Sequence of chain 1.A:
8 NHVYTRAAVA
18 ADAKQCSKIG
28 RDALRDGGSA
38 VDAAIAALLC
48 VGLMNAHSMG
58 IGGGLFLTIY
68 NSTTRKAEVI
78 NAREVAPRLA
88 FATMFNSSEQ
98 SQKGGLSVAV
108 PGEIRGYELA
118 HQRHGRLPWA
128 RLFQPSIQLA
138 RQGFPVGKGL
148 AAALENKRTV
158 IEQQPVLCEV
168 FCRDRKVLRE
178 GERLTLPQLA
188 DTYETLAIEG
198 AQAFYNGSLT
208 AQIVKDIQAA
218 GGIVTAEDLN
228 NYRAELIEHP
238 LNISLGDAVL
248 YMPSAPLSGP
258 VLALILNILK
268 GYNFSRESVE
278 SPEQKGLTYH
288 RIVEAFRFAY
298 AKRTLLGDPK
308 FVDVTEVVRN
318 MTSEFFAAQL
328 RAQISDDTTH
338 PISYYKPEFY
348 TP

This small molecule binds to this protein.
Small molecule (SMILES): CC(=O)N[C@@H]1[C@@H](O)[C@H](O)[C@@H](CO)O[C@H]1O

Sequence of chain 1.B:
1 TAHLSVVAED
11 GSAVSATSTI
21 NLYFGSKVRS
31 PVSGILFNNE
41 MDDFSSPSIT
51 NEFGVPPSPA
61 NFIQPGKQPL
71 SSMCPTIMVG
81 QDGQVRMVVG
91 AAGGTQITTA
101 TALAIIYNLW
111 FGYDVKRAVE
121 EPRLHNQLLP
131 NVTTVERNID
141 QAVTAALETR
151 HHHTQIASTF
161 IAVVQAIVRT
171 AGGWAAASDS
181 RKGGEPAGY

Binding-site contacts:
Ligand atom C5 contacts residue HIS337 of chain 1.A at 3.9 Å.
Ligand atom O6 contacts residue THR336 of chain 1.A at 4.2 Å.
Ligand atom C5 contacts residue ASN131 of chain 1.B at 3.7 Å.
Ligand atom O7 contacts residue ASN131 of chain 1.B at 3.5 Å (h-bond).
Ligand atom O5 contacts residue HIS153 of chain 1.B at 3.9 Å.
Ligand atom C5 contacts residue THR336 of chain 1.A at 4.5 Å.
Ligand atom O3 contacts residue PRO338 of chain 1.A at 4.4 Å.
Ligand atom O7 contacts residue PRO338 of chain 1.A at 3.2 Å.
Ligand atom C5 contacts residue HIS151 of chain 1.B at 4.5 Å.
Ligand atom O4 contacts residue HIS337 of chain 1.A at 4.1 Å.
Ligand atom C4 contacts residue PRO338 of chain 1.A at 4.4 Å (hydrophobic).
Ligand atom O5 contacts residue ASN131 of chain 1.B at 2.5 Å (h-bond).
Ligand atom C7 contacts residue ILE339 of chain 1.A at 3.8 Å (hydrophobic).
Ligand atom C4 contacts residue ASN131 of chain 1.B at 4.3 Å.
Ligand atom C8 contacts residue ILE339 of chain 1.A at 3.7 Å (hydrophobic).
Ligand atom C6 contacts residue HIS151 of chain 1.B at 3.0 Å.
Ligand atom C3 contacts residue PRO338 of chain 1.A at 3.9 Å (hydrophobic).
Ligand atom C7 contacts residue PRO338 of chain 1.A at 4.3 Å (hydrophobic).
Ligand atom O6 contacts residue HIS153 of chain 1.B at 3.7 Å.
Ligand atom C5 contacts residue PRO338 of chain 1.A at 4.5 Å (hydrophobic).
Ligand atom C3 contacts residue ASN131 of chain 1.B at 3.8 Å.
Ligand atom O6 contacts residue HIS151 of chain 1.B at 2.6 Å (h-bond).
Ligand atom C6 contacts residue HIS153 of chain 1.B at 4.3 Å.
Ligand atom C6 contacts residue THR336 of chain 1.A at 3.4 Å.
Ligand atom O4 contacts residue PRO338 of chain 1.A at 3.8 Å.
Ligand atom C7 contacts residue ASN131 of chain 1.B at 3.4 Å.
Ligand atom N2 contacts residue ASN131 of chain 1.B at 2.9 Å (h-bond).
Ligand atom C2 contacts residue ASN131 of chain 1.B at 2.5 Å.
Ligand atom C1 contacts residue ASN131 of chain 1.B at 1.4 Å.
Ligand atom C8 contacts residue ASN131 of chain 1.B at 4.5 Å.
Ligand atom O7 contacts residue ILE339 of chain 1.A at 2.8 Å (h-bond).